Sequence of chain 2.B:
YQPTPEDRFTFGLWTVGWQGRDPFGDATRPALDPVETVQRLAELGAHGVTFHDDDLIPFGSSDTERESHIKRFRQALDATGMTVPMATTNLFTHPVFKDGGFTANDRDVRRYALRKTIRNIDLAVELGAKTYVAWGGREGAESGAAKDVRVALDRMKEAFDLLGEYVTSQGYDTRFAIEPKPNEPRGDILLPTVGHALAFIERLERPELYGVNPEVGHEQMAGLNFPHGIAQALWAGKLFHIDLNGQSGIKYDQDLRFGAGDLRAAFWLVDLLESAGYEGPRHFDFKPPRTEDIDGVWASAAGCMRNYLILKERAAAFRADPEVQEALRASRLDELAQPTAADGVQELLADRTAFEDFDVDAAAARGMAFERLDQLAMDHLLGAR

This protein binds this small molecule.
Small molecule (SMILES): OC[C@@H](O)[C@H](O)/C(O)=N/O

Binding-site contacts:
Ligand atom O1 contacts residue GLU216 of chain 2.B at 3.9 Å.
Ligand atom O3 contacts residue GLU180 of chain 2.B at 2.6 Å (salt-bridge).
Ligand atom C2 contacts residue ASP286 of chain 2.B at 3.6 Å.
Ligand atom N contacts residue TRP136 of chain 2.B at 3.8 Å.
Ligand atom O3 contacts residue ASP244 of chain 2.B at 3.7 Å.
Ligand atom O1 contacts residue MG1 of chain 2.F at 2.4 Å.
Ligand atom O4 contacts residue TRP136 of chain 2.B at 3.1 Å.
Ligand atom O2 contacts residue MG1 of chain 2.F at 3.4 Å.
Ligand atom C1 contacts residue ASP286 of chain 2.B at 3.7 Å.
Ligand atom O contacts residue ASP254 of chain 2.B at 4.0 Å.
Ligand atom C4 contacts residue HIS53 of chain 2.B at 2.9 Å.
Ligand atom O4 contacts residue PHE93 of chain 2.B at 3.1 Å.
Ligand atom O4 contacts residue HIS53 of chain 2.B at 2.6 Å (h-bond).
Ligand atom C1 contacts residue MG1 of chain 2.F at 3.2 Å.
Ligand atom C2 contacts residue MG1 of chain 2.F at 3.5 Å.
Ligand atom C1 contacts residue TRP136 of chain 2.B at 3.7 Å (hydrophobic).
Ligand atom O contacts residue PHE25 of chain 2.A at 3.1 Å.
Ligand atom O1 contacts residue GLU180 of chain 2.B at 3.2 Å (salt-bridge).
Ligand atom O1 contacts residue TRP136 of chain 2.B at 3.7 Å.
Ligand atom O contacts residue MG1 of chain 2.G at 2.4 Å.
Ligand atom O2 contacts residue ASP286 of chain 2.B at 2.7 Å (salt-bridge).
Ligand atom O contacts residue LYS182 of chain 2.B at 2.9 Å (salt-bridge).
Ligand atom O1 contacts residue MG1 of chain 2.G at 2.6 Å.
Ligand atom O contacts residue HIS219 of chain 2.B at 3.6 Å.
Ligand atom O2 contacts residue TRP15 of chain 2.B at 3.3 Å (h-bond).
Ligand atom O3 contacts residue TRP136 of chain 2.B at 4.0 Å.
Ligand atom C2 contacts residue TRP136 of chain 2.B at 3.7 Å (hydrophobic).
Ligand atom O contacts residue TRP136 of chain 2.B at 3.5 Å.
Ligand atom C4 contacts residue TRP136 of chain 2.B at 3.9 Å (hydrophobic).
Ligand atom N contacts residue MG1 of chain 2.G at 2.9 Å.
Ligand atom O1 contacts residue ASP286 of chain 2.B at 3.7 Å.
Ligand atom C3 contacts residue GLU180 of chain 2.B at 3.6 Å.
Ligand atom N contacts residue PHE25 of chain 2.A at 3.1 Å.
Ligand atom O3 contacts residue MG1 of chain 2.F at 2.5 Å.
Ligand atom C3 contacts residue HIS53 of chain 2.B at 4.2 Å.
Ligand atom O1 contacts residue HIS219 of chain 2.B at 3.6 Å.
Ligand atom C3 contacts residue TRP136 of chain 2.B at 3.6 Å (hydrophobic).
Ligand atom C1 contacts residue MG1 of chain 2.G at 3.0 Å.
Ligand atom O3 contacts residue ASP286 of chain 2.B at 3.6 Å (salt-bridge).
Ligand atom C3 contacts residue MG1 of chain 2.F at 3.4 Å.

Sequence of chain 2.A:
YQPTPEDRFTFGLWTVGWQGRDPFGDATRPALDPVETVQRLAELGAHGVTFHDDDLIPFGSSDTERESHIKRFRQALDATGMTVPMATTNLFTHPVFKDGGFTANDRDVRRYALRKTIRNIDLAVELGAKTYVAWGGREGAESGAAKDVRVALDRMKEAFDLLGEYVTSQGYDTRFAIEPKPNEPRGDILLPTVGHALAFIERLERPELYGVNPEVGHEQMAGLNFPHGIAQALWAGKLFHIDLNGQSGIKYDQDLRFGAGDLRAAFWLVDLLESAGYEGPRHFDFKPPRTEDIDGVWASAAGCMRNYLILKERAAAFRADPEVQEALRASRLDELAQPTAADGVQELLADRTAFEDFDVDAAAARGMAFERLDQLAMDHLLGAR